The small molecule below binds the protein below.
Small molecule (SMILES): CC(=O)N[C@@H]1[C@@H](O)[C@H](O)[C@@H](CO)O[C@H]1O

Sequence of chain 36.E:
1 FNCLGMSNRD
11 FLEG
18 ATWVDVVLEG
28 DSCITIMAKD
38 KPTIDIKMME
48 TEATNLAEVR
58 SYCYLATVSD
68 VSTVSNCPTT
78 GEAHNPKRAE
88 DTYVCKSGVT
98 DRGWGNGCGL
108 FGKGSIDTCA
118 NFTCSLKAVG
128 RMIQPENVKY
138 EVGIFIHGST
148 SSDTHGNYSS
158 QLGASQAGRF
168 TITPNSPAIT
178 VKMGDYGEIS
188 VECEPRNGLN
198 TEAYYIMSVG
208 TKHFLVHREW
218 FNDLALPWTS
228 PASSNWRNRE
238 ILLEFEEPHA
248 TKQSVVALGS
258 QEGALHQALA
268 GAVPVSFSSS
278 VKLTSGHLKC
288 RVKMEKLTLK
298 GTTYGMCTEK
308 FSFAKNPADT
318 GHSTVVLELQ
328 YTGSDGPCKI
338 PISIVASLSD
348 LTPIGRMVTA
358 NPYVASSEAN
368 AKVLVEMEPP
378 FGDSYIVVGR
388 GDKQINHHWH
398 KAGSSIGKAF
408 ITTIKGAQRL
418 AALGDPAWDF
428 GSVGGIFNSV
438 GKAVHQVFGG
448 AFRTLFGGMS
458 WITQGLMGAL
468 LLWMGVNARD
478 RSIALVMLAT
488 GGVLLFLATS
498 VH

Binding-site contacts:
Ligand atom C2 contacts residue ASN154 of chain 36.E at 2.5 Å.
Ligand atom C8 contacts residue ASN154 of chain 36.E at 3.7 Å.
Ligand atom C1 contacts residue SER157 of chain 36.E at 4.3 Å.
Ligand atom O7 contacts residue ASN154 of chain 36.E at 3.5 Å (h-bond).
Ligand atom O6 contacts residue SER157 of chain 36.E at 4.2 Å.
Ligand atom C3 contacts residue ASN154 of chain 36.E at 3.8 Å.
Ligand atom N2 contacts residue ASN154 of chain 36.E at 2.8 Å (h-bond).
Ligand atom C7 contacts residue ASN154 of chain 36.E at 3.3 Å.
Ligand atom C4 contacts residue ASN154 of chain 36.E at 4.2 Å.
Ligand atom O5 contacts residue SER157 of chain 36.E at 4.0 Å.
Ligand atom C1 contacts residue SER156 of chain 36.E at 4.0 Å.
Ligand atom C1 contacts residue ASN154 of chain 36.E at 1.4 Å.
Ligand atom C5 contacts residue ASN154 of chain 36.E at 3.6 Å.
Ligand atom O5 contacts residue ASN154 of chain 36.E at 2.4 Å (h-bond).